The protein below binds the small molecule below.
Small molecule (SMILES): CCC1=C(C)CN(C(=O)NCCc2ccc(S(=O)(=O)NC(=O)NC3CCC(C)CC3)cc2)C1=O

Binding-site contacts:
Ligand atom C19 contacts residue SER129 of chain 1.A at 3.7 Å.
Ligand atom O6 contacts residue SER129 of chain 1.A at 3.8 Å.
Ligand atom N9 contacts residue TRP86 of chain 1.A at 3.9 Å.
Ligand atom C18 contacts residue TYR55 of chain 1.A at 3.4 Å (hydrophobic).
Ligand atom C26 contacts residue TYR24 of chain 1.A at 3.8 Å (hydrophobic).
Ligand atom C18 contacts residue HIS117 of chain 1.A at 3.6 Å.
Ligand atom N7 contacts residue NAP1 of chain 1.D at 2.9 Å (h-bond).
Ligand atom C29 contacts residue LEU122 of chain 1.A at 3.9 Å (hydrophobic).
Ligand atom O3 contacts residue TYR24 of chain 1.A at 3.4 Å.
Ligand atom C34 contacts residue SER308 of chain 1.A at 3.6 Å.
Ligand atom C30 contacts residue TYR24 of chain 1.A at 3.4 Å (hydrophobic).
Ligand atom O2 contacts residue TYR55 of chain 1.A at 2.3 Å (h-bond).
Ligand atom C21 contacts residue TRP86 of chain 1.A at 3.8 Å (hydrophobic).
Ligand atom O4 contacts residue NAP1 of chain 1.D at 3.9 Å.
Ligand atom C27 contacts residue LEU54 of chain 1.A at 3.9 Å (hydrophobic).
Ligand atom C32 contacts residue TYR24 of chain 1.A at 3.4 Å (hydrophobic).
Ligand atom O2 contacts residue HIS117 of chain 1.A at 2.9 Å (h-bond).
Ligand atom N7 contacts residue HIS117 of chain 1.A at 3.5 Å (h-bond).
Ligand atom N8 contacts residue NAP1 of chain 1.D at 3.4 Å.
Ligand atom N8 contacts residue TYR55 of chain 1.A at 3.5 Å.
Ligand atom C15 contacts residue LEU54 of chain 1.A at 3.7 Å (hydrophobic).
Ligand atom C33 contacts residue TRP227 of chain 1.A at 3.2 Å (hydrophobic).
Ligand atom C17 contacts residue SER118 of chain 1.A at 3.8 Å.
Ligand atom O2 contacts residue NAP1 of chain 1.D at 3.1 Å.
Ligand atom C20 contacts residue TRP86 of chain 1.A at 3.9 Å (hydrophobic).
Ligand atom C14 contacts residue NAP1 of chain 1.D at 3.5 Å.
Ligand atom C31 contacts residue PHE306 of chain 1.A at 3.9 Å (hydrophobic).
Ligand atom N10 contacts residue LEU54 of chain 1.A at 3.7 Å.
Ligand atom C32 contacts residue LEU54 of chain 1.A at 3.9 Å (hydrophobic).
Ligand atom C23 contacts residue TRP86 of chain 1.A at 3.8 Å (hydrophobic).
Ligand atom O4 contacts residue PHE306 of chain 1.A at 3.7 Å.
Ligand atom C12 contacts residue NAP1 of chain 1.D at 3.9 Å.
Ligand atom C13 contacts residue TRP86 of chain 1.A at 3.9 Å (hydrophobic).
Ligand atom C18 contacts residue NAP1 of chain 1.D at 3.0 Å.
Ligand atom C31 contacts residue TRP227 of chain 1.A at 3.3 Å (hydrophobic).
Ligand atom C19 contacts residue TRP86 of chain 1.A at 3.8 Å (hydrophobic).
Ligand atom C34 contacts residue PHE311 of chain 1.A at 3.7 Å (hydrophobic).
Ligand atom C16 contacts residue NAP1 of chain 1.D at 3.8 Å.
Ligand atom C26 contacts residue TRP227 of chain 1.A at 3.6 Å (hydrophobic).
Ligand atom C16 contacts residue PHE306 of chain 1.A at 3.7 Å (hydrophobic).

Sequence of chain 1.A:
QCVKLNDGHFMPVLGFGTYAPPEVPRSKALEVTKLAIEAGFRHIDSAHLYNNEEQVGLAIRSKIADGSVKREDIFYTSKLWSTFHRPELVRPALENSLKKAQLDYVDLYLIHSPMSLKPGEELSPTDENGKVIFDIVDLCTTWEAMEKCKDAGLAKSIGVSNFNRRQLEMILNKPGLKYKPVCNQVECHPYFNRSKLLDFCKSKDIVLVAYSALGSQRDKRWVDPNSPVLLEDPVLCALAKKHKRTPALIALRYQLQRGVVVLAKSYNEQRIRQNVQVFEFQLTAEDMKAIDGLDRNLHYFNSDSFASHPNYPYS